This small molecule binds to this protein.
Small molecule (SMILES): CC(=O)N[C@H]1[C@H](O[C@H]2[C@H](O)[C@@H](NC(C)=O)CO[C@@H]2CO)O[C@H](CO)[C@@H](O)[C@@H]1O

Binding-site contacts:
Ligand atom C1 contacts residue ASN167 of chain 1.D at 1.3 Å.
Ligand atom C7 contacts residue ASN167 of chain 1.D at 3.1 Å.
Ligand atom C6 contacts residue ASN167 of chain 1.D at 4.3 Å.
Ligand atom N2 contacts residue ASN167 of chain 1.D at 2.7 Å (h-bond).
Ligand atom O7 contacts residue ASN167 of chain 1.D at 3.5 Å (h-bond).
Ligand atom C8 contacts residue ASN167 of chain 1.D at 4.4 Å.
Ligand atom C6 contacts residue ILE164 of chain 1.D at 3.4 Å (hydrophobic).
Ligand atom C3 contacts residue ASN167 of chain 1.D at 3.5 Å.
Ligand atom C5 contacts residue ASN167 of chain 1.D at 3.3 Å.
Ligand atom C8 contacts residue ILE164 of chain 1.D at 4.4 Å (hydrophobic).
Ligand atom C4 contacts residue ASN167 of chain 1.D at 3.9 Å.
Ligand atom O6 contacts residue ASN167 of chain 1.D at 4.3 Å.
Ligand atom O5 contacts residue ASN167 of chain 1.D at 1.9 Å (h-bond).
Ligand atom C2 contacts residue ASN167 of chain 1.D at 2.2 Å.
Ligand atom O6 contacts residue ILE164 of chain 1.D at 2.2 Å.

Sequence of chain 1.D:
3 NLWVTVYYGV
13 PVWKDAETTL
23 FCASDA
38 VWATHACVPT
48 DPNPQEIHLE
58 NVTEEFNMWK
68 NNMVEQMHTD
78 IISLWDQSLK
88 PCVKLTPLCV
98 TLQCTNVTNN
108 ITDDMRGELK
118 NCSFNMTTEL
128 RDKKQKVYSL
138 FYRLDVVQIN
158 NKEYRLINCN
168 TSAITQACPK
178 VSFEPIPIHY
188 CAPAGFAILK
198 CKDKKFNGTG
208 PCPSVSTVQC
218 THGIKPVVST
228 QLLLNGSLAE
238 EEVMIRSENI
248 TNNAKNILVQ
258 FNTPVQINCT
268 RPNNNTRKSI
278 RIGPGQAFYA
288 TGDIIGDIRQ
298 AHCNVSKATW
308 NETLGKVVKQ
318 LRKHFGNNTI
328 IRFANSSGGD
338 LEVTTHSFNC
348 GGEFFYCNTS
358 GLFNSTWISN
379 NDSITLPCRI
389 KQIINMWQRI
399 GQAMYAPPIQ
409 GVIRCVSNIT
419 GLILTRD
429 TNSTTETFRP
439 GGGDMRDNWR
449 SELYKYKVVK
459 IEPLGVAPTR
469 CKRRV